Sequence of chain 2.A:
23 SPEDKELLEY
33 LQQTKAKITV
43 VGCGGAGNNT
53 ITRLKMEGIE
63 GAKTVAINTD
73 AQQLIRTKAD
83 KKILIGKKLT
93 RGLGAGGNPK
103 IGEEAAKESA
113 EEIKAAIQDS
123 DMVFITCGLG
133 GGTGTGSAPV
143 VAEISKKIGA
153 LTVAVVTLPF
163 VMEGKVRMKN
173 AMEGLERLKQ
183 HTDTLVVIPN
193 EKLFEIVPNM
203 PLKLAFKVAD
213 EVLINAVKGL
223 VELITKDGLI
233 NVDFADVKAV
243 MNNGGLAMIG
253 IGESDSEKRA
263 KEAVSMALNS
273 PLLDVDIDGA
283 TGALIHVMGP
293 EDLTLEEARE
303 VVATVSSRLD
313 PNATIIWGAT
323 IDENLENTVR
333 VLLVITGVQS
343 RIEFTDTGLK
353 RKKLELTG

The protein below binds the small molecule below.
Small molecule (SMILES): Nc1nc2c(ncn2[C@@H]2O[C@H](CO[P](=O)(O)C[P](=O)(O)OP(=O)(O)O)[C@@H](O)[C@H]2O)c(=O)[nH]1

Binding-site contacts:
Ligand atom O4' contacts residue GLY130 of chain 2.A at 3.7 Å.
Ligand atom N1 contacts residue ASP212 of chain 2.A at 2.7 Å (salt-bridge).
Ligand atom O3G contacts residue THR135 of chain 2.A at 2.8 Å (h-bond).
Ligand atom O1B contacts residue GLY136 of chain 2.A at 2.8 Å (h-bond).
Ligand atom C4' contacts residue ARG169 of chain 2.A at 3.6 Å.
Ligand atom O3G contacts residue MG1 of chain 2.C at 2.8 Å.
Ligand atom O3' contacts residue ARG169 of chain 2.A at 3.1 Å (salt-bridge).
Ligand atom C3A contacts residue GLY133 of chain 2.A at 3.7 Å.
Ligand atom C2 contacts residue ASP212 of chain 2.A at 3.1 Å.
Ligand atom C3' contacts residue GLU165 of chain 2.A at 3.1 Å.
Ligand atom O1B contacts residue THR135 of chain 2.A at 3.4 Å (h-bond).
Ligand atom O3G contacts residue ALA97 of chain 2.A at 3.5 Å (h-bond).
Ligand atom PB contacts residue MG1 of chain 2.C at 3.5 Å.
Ligand atom O3' contacts residue GLU165 of chain 2.A at 2.4 Å (salt-bridge).
Ligand atom O1A contacts residue GLY47 of chain 2.A at 2.8 Å (h-bond).
Ligand atom O3' contacts residue PRO161 of chain 2.A at 3.6 Å.
Ligand atom N2 contacts residue ALA211 of chain 2.A at 3.5 Å.
Ligand atom O2B contacts residue MG1 of chain 2.C at 2.5 Å.
Ligand atom O1G contacts residue GLY98 of chain 2.A at 3.3 Å (h-bond).
Ligand atom O1G contacts residue ALA97 of chain 2.A at 3.5 Å.
Ligand atom O2G contacts residue MG1 of chain 2.C at 2.7 Å.
Ligand atom O2' contacts residue GLU165 of chain 2.A at 2.6 Å (salt-bridge).
Ligand atom O3B contacts residue THR135 of chain 2.A at 3.1 Å (h-bond).
Ligand atom O2' contacts residue PRO161 of chain 2.A at 3.4 Å.
Ligand atom N3 contacts residue PHE208 of chain 2.A at 3.7 Å.
Ligand atom O2B contacts residue GLY46 of chain 2.A at 3.4 Å.
Ligand atom O2B contacts residue GLY47 of chain 2.A at 2.7 Å (h-bond).
Ligand atom C4 contacts residue PHE208 of chain 2.A at 3.6 Å (hydrophobic).
Ligand atom C5' contacts residue ARG169 of chain 2.A at 3.0 Å.
Ligand atom O1G contacts residue GLY99 of chain 2.A at 2.5 Å (h-bond).
Ligand atom C4 contacts residue ALA48 of chain 2.A at 3.7 Å (hydrophobic).
Ligand atom PG contacts residue MG1 of chain 2.C at 3.2 Å.
Ligand atom C2' contacts residue GLU165 of chain 2.A at 3.1 Å.
Ligand atom N2 contacts residue ASP212 of chain 2.A at 2.7 Å (salt-bridge).
Ligand atom O1A contacts residue ALA48 of chain 2.A at 2.5 Å (h-bond).
Ligand atom C3' contacts residue ARG169 of chain 2.A at 3.4 Å.
Ligand atom O3B contacts residue GLY134 of chain 2.A at 2.9 Å (h-bond).
Ligand atom C2' contacts residue PHE208 of chain 2.A at 3.7 Å (hydrophobic).
Ligand atom O1B contacts residue GLY46 of chain 2.A at 3.5 Å.
Ligand atom O1G contacts residue GLY134 of chain 2.A at 3.3 Å (h-bond).